A protein and the small-molecule ligand that binds it are described below.
Small molecule (SMILES): CC1(C)C(=O)N(c2ccc(SC(F)(F)F)cc2)C(=O)N1Cc1ccnc2[nH]ccc12

Binding-site contacts:
Ligand atom C4 contacts residue MET110 of chain 1.A at 3.6 Å (hydrophobic).
Ligand atom C16 contacts residue ASP181 of chain 1.A at 3.2 Å.
Ligand atom N7 contacts residue LEU33 of chain 1.A at 3.5 Å.
Ligand atom F25 contacts residue LEU154 of chain 1.A at 3.4 Å.
Ligand atom C15 contacts residue ASP181 of chain 1.A at 3.0 Å.
Ligand atom C21 contacts residue MET107 of chain 1.A at 3.6 Å (hydrophobic).
Ligand atom C13 contacts residue MET107 of chain 1.A at 3.5 Å (hydrophobic).
Ligand atom C16 contacts residue MET107 of chain 1.A at 3.5 Å (hydrophobic).
Ligand atom C21 contacts residue ASP181 of chain 1.A at 3.6 Å.
Ligand atom F26 contacts residue HIS161 of chain 1.A at 3.3 Å.
Ligand atom F24 contacts residue GLY180 of chain 1.A at 3.7 Å.
Ligand atom O28 contacts residue GLY180 of chain 1.A at 3.5 Å.
Ligand atom C17 contacts residue ASP181 of chain 1.A at 3.2 Å.
Ligand atom N5 contacts residue MET110 of chain 1.A at 3.1 Å (h-bond).
Ligand atom O28 contacts residue ASP181 of chain 1.A at 3.2 Å (salt-bridge).
Ligand atom C13 contacts residue ASP181 of chain 1.A at 3.2 Å.
Ligand atom N7 contacts residue MET110 of chain 1.A at 3.4 Å (h-bond).
Ligand atom N7 contacts residue MET170 of chain 1.A at 3.5 Å.
Ligand atom F25 contacts residue PHE159 of chain 1.A at 3.2 Å.
Ligand atom C20 contacts residue GLY180 of chain 1.A at 3.7 Å.
Ligand atom C17 contacts residue MET82 of chain 1.A at 3.7 Å (hydrophobic).
Ligand atom C21 contacts residue GLY180 of chain 1.A at 3.6 Å.
Ligand atom N11 contacts residue ASP181 of chain 1.A at 3.4 Å (salt-bridge).
Ligand atom O27 contacts residue LYS61 of chain 1.A at 3.2 Å.
Ligand atom C18 contacts residue MET82 of chain 1.A at 3.2 Å (hydrophobic).
Ligand atom C9 contacts residue LEU33 of chain 1.A at 3.6 Å (hydrophobic).
Ligand atom C19 contacts residue MET82 of chain 1.A at 3.5 Å (hydrophobic).
Ligand atom C6 contacts residue MET170 of chain 1.A at 3.5 Å (hydrophobic).
Ligand atom C8 contacts residue MET170 of chain 1.A at 3.4 Å (hydrophobic).
Ligand atom F24 contacts residue ILE179 of chain 1.A at 3.4 Å.
Ligand atom C1 contacts residue MET170 of chain 1.A at 3.3 Å (hydrophobic).
Ligand atom C4 contacts residue GLU108 of chain 1.A at 3.4 Å.
Ligand atom N14 contacts residue MET107 of chain 1.A at 3.5 Å (h-bond).
Ligand atom C9 contacts residue MET170 of chain 1.A at 3.3 Å (hydrophobic).
Ligand atom C30 contacts residue ASP181 of chain 1.A at 3.6 Å.
Ligand atom O27 contacts residue MET107 of chain 1.A at 3.4 Å (h-bond).
Ligand atom C8 contacts residue LEU33 of chain 1.A at 3.4 Å (hydrophobic).
Ligand atom C9 contacts residue PHE182 of chain 1.A at 3.4 Å (hydrophobic).
Ligand atom N14 contacts residue ASP181 of chain 1.A at 2.9 Å (salt-bridge).
Ligand atom C12 contacts residue ASP181 of chain 1.A at 3.7 Å.

Sequence of chain 1.A:
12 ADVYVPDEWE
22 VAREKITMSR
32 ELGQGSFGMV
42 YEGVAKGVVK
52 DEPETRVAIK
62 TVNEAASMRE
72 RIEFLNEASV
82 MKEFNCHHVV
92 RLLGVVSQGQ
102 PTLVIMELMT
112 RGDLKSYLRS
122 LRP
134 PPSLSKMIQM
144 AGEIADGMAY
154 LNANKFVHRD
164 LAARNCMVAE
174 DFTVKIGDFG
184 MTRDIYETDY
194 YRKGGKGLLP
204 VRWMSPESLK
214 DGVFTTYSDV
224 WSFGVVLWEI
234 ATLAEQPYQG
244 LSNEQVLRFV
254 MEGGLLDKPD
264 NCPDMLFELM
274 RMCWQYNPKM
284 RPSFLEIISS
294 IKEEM